The small molecule below binds the protein below.
Small molecule (SMILES): CC(=O)N[C@@H]1[C@@H](O)[C@H](O)[C@@H](CO)O[C@H]1O

Binding-site contacts:
Ligand atom O5 contacts residue HIS35 of chain 1.C at 4.1 Å.
Ligand atom O3 contacts residue ASN37 of chain 1.C at 4.2 Å.
Ligand atom C4 contacts residue ASN37 of chain 1.C at 4.1 Å.
Ligand atom C3 contacts residue ASN37 of chain 1.C at 3.8 Å.
Ligand atom N2 contacts residue ASN37 of chain 1.C at 3.1 Å (h-bond).
Ligand atom O5 contacts residue ASN37 of chain 1.C at 2.4 Å (h-bond).
Ligand atom C1 contacts residue ASN37 of chain 1.C at 1.4 Å.
Ligand atom C7 contacts residue ASN37 of chain 1.C at 4.0 Å.
Ligand atom C6 contacts residue HIS35 of chain 1.C at 4.2 Å.
Ligand atom O7 contacts residue ASN37 of chain 1.C at 4.4 Å.
Ligand atom O6 contacts residue HIS35 of chain 1.C at 3.2 Å (h-bond).
Ligand atom C5 contacts residue ASN37 of chain 1.C at 3.6 Å.
Ligand atom C2 contacts residue ASN37 of chain 1.C at 2.5 Å.

Sequence of chain 1.C:
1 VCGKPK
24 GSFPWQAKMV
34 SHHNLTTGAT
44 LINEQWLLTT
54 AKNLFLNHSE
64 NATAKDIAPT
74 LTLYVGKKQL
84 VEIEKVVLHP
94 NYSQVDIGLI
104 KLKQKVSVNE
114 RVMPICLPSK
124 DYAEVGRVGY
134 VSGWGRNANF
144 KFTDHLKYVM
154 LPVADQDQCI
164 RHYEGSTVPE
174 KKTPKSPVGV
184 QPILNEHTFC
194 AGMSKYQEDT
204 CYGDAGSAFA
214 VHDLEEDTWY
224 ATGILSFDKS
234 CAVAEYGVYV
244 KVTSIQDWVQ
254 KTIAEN